Sequence of chain 1.A:
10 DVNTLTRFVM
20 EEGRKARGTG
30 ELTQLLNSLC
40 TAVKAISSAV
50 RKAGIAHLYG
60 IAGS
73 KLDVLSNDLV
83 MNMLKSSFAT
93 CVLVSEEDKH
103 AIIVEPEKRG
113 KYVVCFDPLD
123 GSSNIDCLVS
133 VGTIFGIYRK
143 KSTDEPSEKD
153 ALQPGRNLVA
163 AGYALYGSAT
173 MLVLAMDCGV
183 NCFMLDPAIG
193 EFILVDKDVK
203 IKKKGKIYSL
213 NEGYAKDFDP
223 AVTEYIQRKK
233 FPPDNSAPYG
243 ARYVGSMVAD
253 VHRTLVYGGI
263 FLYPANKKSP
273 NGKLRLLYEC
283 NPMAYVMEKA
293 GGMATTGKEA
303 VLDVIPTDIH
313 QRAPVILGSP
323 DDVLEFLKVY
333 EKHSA

Sequence of chain 1.D:
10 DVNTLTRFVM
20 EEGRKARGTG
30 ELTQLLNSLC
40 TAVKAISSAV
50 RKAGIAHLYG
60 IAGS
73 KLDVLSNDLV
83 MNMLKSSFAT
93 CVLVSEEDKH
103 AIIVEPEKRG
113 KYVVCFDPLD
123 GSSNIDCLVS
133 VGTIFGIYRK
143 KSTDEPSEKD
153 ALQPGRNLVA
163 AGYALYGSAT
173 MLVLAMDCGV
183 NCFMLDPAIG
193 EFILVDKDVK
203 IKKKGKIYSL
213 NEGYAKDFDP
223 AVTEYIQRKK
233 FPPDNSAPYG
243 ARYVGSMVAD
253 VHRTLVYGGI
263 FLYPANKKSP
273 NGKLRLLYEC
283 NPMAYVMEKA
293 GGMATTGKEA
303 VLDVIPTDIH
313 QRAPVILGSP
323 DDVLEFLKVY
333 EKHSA

A small-molecule ligand and the protein it binds are described below.
Small molecule (SMILES): COc1cc(-c2cccc(N)c2)c2oc(NS(=O)(=O)c3cc(Cl)ccc3Cl)nc2c1

Binding-site contacts:
Ligand atom C8 contacts residue ARG23 of chain 1.A at 3.6 Å.
Ligand atom C10 contacts residue ARG23 of chain 1.A at 3.4 Å.
Ligand atom O2 contacts residue LEU31 of chain 1.A at 3.2 Å.
Ligand atom CL1 contacts residue ALA25 of chain 1.A at 3.2 Å.
Ligand atom C8 contacts residue MET19 of chain 1.A at 3.6 Å (hydrophobic).
Ligand atom C13 contacts residue THR32 of chain 1.D at 3.5 Å.
Ligand atom C8 contacts residue 8701 of chain 1.H at 3.4 Å.
Ligand atom C9 contacts residue 8701 of chain 1.H at 3.6 Å.
Ligand atom C8 contacts residue THR32 of chain 1.A at 3.7 Å.
Ligand atom O1 contacts residue THR32 of chain 1.A at 3.0 Å (h-bond).
Ligand atom C7 contacts residue THR32 of chain 1.A at 3.7 Å.
Ligand atom S contacts residue LEU31 of chain 1.A at 3.6 Å.
Ligand atom C11 contacts residue ARG23 of chain 1.A at 3.7 Å.
Ligand atom C7 contacts residue 8701 of chain 1.H at 3.7 Å.
Ligand atom O3 contacts residue GLY22 of chain 1.A at 3.1 Å (h-bond).
Ligand atom N contacts residue GLY27 of chain 1.A at 3.5 Å (h-bond).
Ligand atom C13 contacts residue GLY29 of chain 1.D at 3.3 Å.
Ligand atom C2 contacts residue GLY22 of chain 1.A at 3.6 Å.
Ligand atom O4 contacts residue 8701 of chain 1.H at 3.6 Å.
Ligand atom C1 contacts residue MET178 of chain 1.A at 3.6 Å (hydrophobic).
Ligand atom C3 contacts residue GLY22 of chain 1.A at 3.5 Å.
Ligand atom N2 contacts residue GLY27 of chain 1.D at 2.6 Å (h-bond).
Ligand atom O3 contacts residue GLY27 of chain 1.A at 3.4 Å (h-bond).
Ligand atom N2 contacts residue THR28 of chain 1.D at 3.0 Å.
Ligand atom C12 contacts residue ARG23 of chain 1.A at 3.7 Å.
Ligand atom C6 contacts residue GLY22 of chain 1.A at 3.1 Å.
Ligand atom N1 contacts residue THR32 of chain 1.A at 3.1 Å (h-bond).
Ligand atom C12 contacts residue GLY22 of chain 1.A at 3.3 Å.
Ligand atom C7 contacts residue ARG23 of chain 1.A at 3.5 Å.
Ligand atom O4 contacts residue MET19 of chain 1.A at 3.7 Å.
Ligand atom C16 contacts residue THR28 of chain 1.D at 3.5 Å.
Ligand atom C13 contacts residue 8701 of chain 1.H at 3.7 Å.
Ligand atom C19 contacts residue THR28 of chain 1.D at 3.7 Å.
Ligand atom O1 contacts residue LEU31 of chain 1.A at 3.3 Å.
Ligand atom N1 contacts residue GLY22 of chain 1.A at 3.0 Å.
Ligand atom CL2 contacts residue VAL18 of chain 1.A at 3.2 Å.
Ligand atom C14 contacts residue ARG26 of chain 1.A at 3.4 Å.
Ligand atom C7 contacts residue GLY22 of chain 1.A at 3.2 Å.
Ligand atom C8 contacts residue GLY22 of chain 1.A at 3.7 Å.
Ligand atom C18 contacts residue ARG26 of chain 1.A at 3.2 Å.